Binding-site contacts:
Ligand atom O1A contacts residue ASN250 of chain 1.D at 3.1 Å.
Ligand atom O6 contacts residue TYR251 of chain 1.D at 3.9 Å.
Ligand atom O3 contacts residue SER51 of chain 1.E at 3.8 Å.
Ligand atom C5 contacts residue ASN250 of chain 1.D at 3.4 Å.
Ligand atom C4 contacts residue GLY108 of chain 1.D at 3.3 Å.
Ligand atom O6 contacts residue LYS52 of chain 1.E at 3.9 Å.
Ligand atom C11 contacts residue TYR42 of chain 1.D at 3.6 Å (hydrophobic).
Ligand atom O4 contacts residue HIS248 of chain 1.D at 3.5 Å.
Ligand atom O2 contacts residue LYS52 of chain 1.E at 3.3 Å (salt-bridge).
Ligand atom O8 contacts residue ASN250 of chain 1.D at 3.5 Å (h-bond).
Ligand atom O10 contacts residue LYS52 of chain 1.E at 3.7 Å.
Ligand atom C2 contacts residue LYS52 of chain 1.E at 3.9 Å.
Ligand atom O4 contacts residue PHE50 of chain 1.E at 3.6 Å (h-bond).
Ligand atom C11 contacts residue LEU39 of chain 1.D at 4.0 Å (hydrophobic).
Ligand atom C3 contacts residue LYS52 of chain 1.E at 3.9 Å.
Ligand atom C4 contacts residue HIS248 of chain 1.D at 3.8 Å.
Ligand atom C1 contacts residue ASN250 of chain 1.D at 3.6 Å.
Ligand atom O1 contacts residue SER51 of chain 1.E at 3.8 Å.
Ligand atom O7 contacts residue LYS52 of chain 1.E at 3.6 Å.
Ligand atom C2 contacts residue SER51 of chain 1.E at 3.4 Å.
Ligand atom C10 contacts residue LEU39 of chain 1.D at 3.9 Å (hydrophobic).
Ligand atom O4 contacts residue GLN107 of chain 1.D at 3.6 Å.
Ligand atom C6 contacts residue ASN250 of chain 1.D at 3.4 Å.
Ligand atom O2 contacts residue SER51 of chain 1.E at 3.5 Å.
Ligand atom O4 contacts residue GLY108 of chain 1.D at 2.8 Å (h-bond).
Ligand atom C3 contacts residue GLY108 of chain 1.D at 3.6 Å.
Ligand atom N5 contacts residue HIS248 of chain 1.D at 3.9 Å.
Ligand atom C10 contacts residue GLN107 of chain 1.D at 3.8 Å.
Ligand atom C11 contacts residue HIS248 of chain 1.D at 3.7 Å.
Ligand atom O1B contacts residue TYR251 of chain 1.D at 3.0 Å (h-bond).
Ligand atom O10 contacts residue GLN107 of chain 1.D at 3.5 Å (h-bond).
Ligand atom O1B contacts residue ASN250 of chain 1.D at 3.6 Å.
Ligand atom C11 contacts residue GLN107 of chain 1.D at 4.0 Å.
Ligand atom O3 contacts residue LYS52 of chain 1.E at 3.5 Å (salt-bridge).
Ligand atom C1 contacts residue TYR251 of chain 1.D at 3.9 Å (hydrophobic).
Ligand atom C4 contacts residue ASN250 of chain 1.D at 3.4 Å.
Ligand atom O1B contacts residue GLY109 of chain 1.D at 3.9 Å.
Ligand atom C11 contacts residue VAL256 of chain 1.D at 3.8 Å (hydrophobic).
Ligand atom N5 contacts residue ASN250 of chain 1.D at 3.0 Å (h-bond).
Ligand atom O10 contacts residue LEU39 of chain 1.D at 3.8 Å.

Sequence of chain 1.D:
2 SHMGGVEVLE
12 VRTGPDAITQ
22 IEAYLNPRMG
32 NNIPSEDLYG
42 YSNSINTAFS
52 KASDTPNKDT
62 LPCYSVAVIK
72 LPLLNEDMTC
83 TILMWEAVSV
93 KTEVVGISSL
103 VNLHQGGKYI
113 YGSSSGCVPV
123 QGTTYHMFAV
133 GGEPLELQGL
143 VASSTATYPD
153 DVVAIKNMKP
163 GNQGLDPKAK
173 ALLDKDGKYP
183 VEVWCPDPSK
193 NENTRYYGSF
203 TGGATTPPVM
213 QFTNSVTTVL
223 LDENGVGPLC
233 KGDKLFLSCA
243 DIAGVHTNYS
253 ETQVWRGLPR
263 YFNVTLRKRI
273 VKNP

A protein and the small-molecule ligand that binds it are described below.
Small molecule (SMILES): CC(=O)N[C@H]1[C@H]([C@H](O)[C@H](O)CO)O[C@@](O[C@@H]2[C@@H](O)[C@H](O)O[C@H](CO)[C@@H]2O)(C(=O)O)C[C@@H]1O

Sequence of chain 1.E:
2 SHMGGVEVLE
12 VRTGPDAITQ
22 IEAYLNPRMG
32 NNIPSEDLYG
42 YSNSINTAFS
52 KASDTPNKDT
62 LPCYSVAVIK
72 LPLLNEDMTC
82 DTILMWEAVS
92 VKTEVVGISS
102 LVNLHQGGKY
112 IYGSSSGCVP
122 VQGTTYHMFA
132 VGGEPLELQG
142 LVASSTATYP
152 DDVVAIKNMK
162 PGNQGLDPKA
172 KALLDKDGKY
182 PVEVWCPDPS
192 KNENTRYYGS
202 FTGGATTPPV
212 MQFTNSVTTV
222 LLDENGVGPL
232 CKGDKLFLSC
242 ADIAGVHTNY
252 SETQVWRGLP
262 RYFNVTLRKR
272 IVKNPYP